Binding-site contacts:
Ligand atom N3 contacts residue G1 of chain 1.D at 3.0 Å (h-bond).
Ligand atom O2' contacts residue GLY216 of chain 1.F at 2.8 Å (h-bond).
Ligand atom N3 contacts residue THR303 of chain 1.F at 3.2 Å.
Ligand atom C1' contacts residue CYS300 of chain 1.F at 3.0 Å (hydrophobic).
Ligand atom O4' contacts residue TYR336 of chain 1.F at 3.1 Å (h-bond).
Ligand atom O2 contacts residue G2 of chain 1.D at 2.9 Å (h-bond).
Ligand atom N4 contacts residue G2 of chain 1.D at 3.1 Å (h-bond).
Ligand atom O4' contacts residue GLY299 of chain 1.F at 2.6 Å.
Ligand atom C4' contacts residue CYS217 of chain 1.F at 3.2 Å (hydrophobic).
Ligand atom N4 contacts residue G3 of chain 1.D at 2.6 Å (h-bond).
Ligand atom N3 contacts residue G2 of chain 1.D at 3.0 Å (h-bond).
Ligand atom O6 contacts residue C6 of chain 1.D at 3.1 Å (h-bond).
Ligand atom OP1 contacts residue SER301 of chain 1.F at 3.1 Å.
Ligand atom OP1 contacts residue THR115 of chain 1.F at 3.0 Å (h-bond).
Ligand atom OP1 contacts residue ARG128 of chain 1.F at 3.2 Å (salt-bridge).
Ligand atom N1 contacts residue C6 of chain 1.D at 3.0 Å (h-bond).
Ligand atom N2 contacts residue TYR336 of chain 1.F at 3.2 Å (h-bond).
Ligand atom OP1 contacts residue ARG461 of chain 1.F at 3.2 Å (salt-bridge).
Ligand atom O6 contacts residue C4 of chain 1.D at 3.2 Å (h-bond).
Ligand atom O3' contacts residue SER301 of chain 1.F at 3.1 Å.
Ligand atom N1 contacts residue 5FU7 of chain 1.D at 2.9 Å (h-bond).
Ligand atom O2' contacts residue ILE425 of chain 1.F at 3.2 Å.
Ligand atom N2 contacts residue C6 of chain 1.D at 2.7 Å (h-bond).
Ligand atom N3 contacts residue G3 of chain 1.D at 2.8 Å (h-bond).
Ligand atom O2' contacts residue ALA302 of chain 1.F at 3.0 Å (h-bond).
Ligand atom N1 contacts residue C4 of chain 1.D at 3.0 Å (h-bond).
Ligand atom O4' contacts residue CYS217 of chain 1.F at 3.2 Å (h-bond).
Ligand atom N2 contacts residue C5 of chain 1.D at 2.7 Å (h-bond).
Ligand atom O2' contacts residue CYS300 of chain 1.F at 2.6 Å (h-bond).
Ligand atom OP1 contacts residue ASP109 of chain 1.F at 3.1 Å (salt-bridge).
Ligand atom N4 contacts residue G1 of chain 1.D at 2.5 Å (h-bond).
Ligand atom N1 contacts residue C5 of chain 1.D at 2.8 Å (h-bond).
Ligand atom C1' contacts residue TYR336 of chain 1.F at 3.0 Å (hydrophobic).
Ligand atom C1' contacts residue GLY299 of chain 1.F at 3.1 Å.
Ligand atom N2 contacts residue C4 of chain 1.D at 2.6 Å (h-bond).
Ligand atom O4' contacts residue CYS300 of chain 1.F at 3.1 Å (h-bond).
Ligand atom O2' contacts residue SER301 of chain 1.F at 3.0 Å.
Ligand atom O6 contacts residue C5 of chain 1.D at 2.8 Å (h-bond).
Ligand atom OP2 contacts residue ASP109 of chain 1.F at 2.4 Å (salt-bridge).
Ligand atom O2 contacts residue G3 of chain 1.D at 2.8 Å (h-bond).

A small-molecule ligand and the protein it binds are described below.
Small molecule (SMILES): N=c1ccn([C@@H]2O[C@H](CO[P](=O)(O)O[C@H]3[C@@H](O)[C@H](n4ccc(N)nc4=O)O[C@@H]3CO[P](=O)(O)O[C@H]3[C@@H](O)[C@H](n4ccc(N)nc4=O)O[C@@H]3CO[P](=O)(O)O[C@H]3[C@@H](O)[C@H](n4cnc5c(=O)nc(N)[nH]c54)O[C@@H]3CO[P](=O)(O)O[C@H]3[C@@H](O)[C@H](n4cnc5c(=O)nc(N)[nH]c54)O[C@@H]3CO[P](=O)(O)O[C@H]3[C@@H](O)[C@H](n4cnc5c(=O)nc(N)[nH]c54)O[C@@H]3CO[P](=O)(O)O[C@H]3[C@@H](O)[C@H](n4cnc5c(N)ncnc54)O[C@@H]3CO[P](=O)(O)O[C@H]3[C@@H](O)[C@H](n4ccc(=O)[nH]c4=O)O[C@@H]3COP(=O)=O)[C@@H](O)[C@H]2O)c(=O)[nH]1

Sequence of chain 1.F:
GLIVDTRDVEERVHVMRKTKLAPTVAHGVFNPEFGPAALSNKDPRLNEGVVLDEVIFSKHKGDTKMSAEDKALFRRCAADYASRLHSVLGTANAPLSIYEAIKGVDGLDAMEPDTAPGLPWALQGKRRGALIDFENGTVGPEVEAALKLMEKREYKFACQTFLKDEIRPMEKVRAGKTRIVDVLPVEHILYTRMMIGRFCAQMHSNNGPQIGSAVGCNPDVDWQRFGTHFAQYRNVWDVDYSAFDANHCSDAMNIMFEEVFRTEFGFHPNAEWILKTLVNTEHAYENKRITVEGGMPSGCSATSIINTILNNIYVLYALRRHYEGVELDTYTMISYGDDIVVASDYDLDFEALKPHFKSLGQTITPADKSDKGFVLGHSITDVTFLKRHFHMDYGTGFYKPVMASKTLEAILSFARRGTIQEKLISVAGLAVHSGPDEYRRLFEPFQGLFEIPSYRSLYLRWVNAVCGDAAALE